Binding-site contacts:
Ligand atom C21 contacts residue GLU166 of chain 2.A at 3.6 Å.
Ligand atom C07 contacts residue HIS41 of chain 2.A at 3.7 Å.
Ligand atom O01 contacts residue ASN142 of chain 2.A at 3.4 Å.
Ligand atom C15 contacts residue HIS164 of chain 2.A at 3.0 Å.
Ligand atom O33 contacts residue MET165 of chain 2.A at 3.3 Å.
Ligand atom C29 contacts residue ARG188 of chain 2.A at 3.4 Å.
Ligand atom C21 contacts residue ASN142 of chain 2.A at 3.7 Å.
Ligand atom C20 contacts residue PHE140 of chain 2.A at 3.4 Å (hydrophobic).
Ligand atom C21 contacts residue LEU141 of chain 2.A at 3.4 Å (hydrophobic).
Ligand atom C30 contacts residue GLN189 of chain 2.A at 3.5 Å.
Ligand atom C12 contacts residue TYR54 of chain 2.A at 3.1 Å (hydrophobic).
Ligand atom C04 contacts residue CYS145 of chain 2.A at 3.6 Å (hydrophobic).
Ligand atom C14 contacts residue HIS164 of chain 2.A at 3.3 Å.
Ligand atom CL35 contacts residue GLY143 of chain 2.A at 3.2 Å.
Ligand atom C12 contacts residue HIS41 of chain 2.A at 3.3 Å.
Ligand atom C10 contacts residue CYS44 of chain 2.A at 3.5 Å (hydrophobic).
Ligand atom O33 contacts residue GLU166 of chain 2.A at 3.1 Å (salt-bridge).
Ligand atom C11 contacts residue TYR54 of chain 2.A at 3.2 Å (hydrophobic).
Ligand atom C10 contacts residue MET49 of chain 2.A at 3.3 Å (hydrophobic).
Ligand atom N03 contacts residue CYS145 of chain 2.A at 3.5 Å (h-bond).
Ligand atom C20 contacts residue GLU166 of chain 2.A at 3.6 Å.
Ligand atom O01 contacts residue CYS145 of chain 2.A at 3.3 Å (h-bond).
Ligand atom C02 contacts residue CYS145 of chain 2.A at 2.6 Å (hydrophobic).
Ligand atom C08 contacts residue HIS41 of chain 2.A at 3.7 Å.
Ligand atom N19 contacts residue SER144 of chain 2.A at 3.6 Å (h-bond).
Ligand atom C29 contacts residue MET165 of chain 2.A at 3.4 Å (hydrophobic).
Ligand atom C15 contacts residue CYS145 of chain 2.A at 3.5 Å (hydrophobic).
Ligand atom O01 contacts residue GLY143 of chain 2.A at 3.1 Å (h-bond).
Ligand atom CL35 contacts residue CYS145 of chain 2.A at 2.9 Å.
Ligand atom C34 contacts residue CYS145 of chain 2.A at 1.8 Å (hydrophobic).
Ligand atom C20 contacts residue LEU141 of chain 2.A at 3.5 Å (hydrophobic).
Ligand atom C09 contacts residue MET49 of chain 2.A at 3.7 Å (hydrophobic).
Ligand atom C28 contacts residue MET165 of chain 2.A at 3.5 Å (hydrophobic).
Ligand atom C12 contacts residue ASP187 of chain 2.A at 3.3 Å.
Ligand atom C14 contacts residue HIS41 of chain 2.A at 3.4 Å.
Ligand atom C25 contacts residue GLU166 of chain 2.A at 3.5 Å.
Ligand atom N19 contacts residue HIS163 of chain 2.A at 3.0 Å (h-bond).
Ligand atom O01 contacts residue LEU141 of chain 2.A at 3.6 Å.
Ligand atom C21 contacts residue PHE140 of chain 2.A at 3.7 Å (hydrophobic).
Ligand atom C13 contacts residue HIS41 of chain 2.A at 3.3 Å.

The small molecule below binds the protein below.
Small molecule (SMILES): C[C@H](NC(=O)[C@@H](c1cccnc1)N(C(=O)CCl)c1ccc(-c2ccccc2)cc1)c1ccccc1

Sequence of chain 1.A:
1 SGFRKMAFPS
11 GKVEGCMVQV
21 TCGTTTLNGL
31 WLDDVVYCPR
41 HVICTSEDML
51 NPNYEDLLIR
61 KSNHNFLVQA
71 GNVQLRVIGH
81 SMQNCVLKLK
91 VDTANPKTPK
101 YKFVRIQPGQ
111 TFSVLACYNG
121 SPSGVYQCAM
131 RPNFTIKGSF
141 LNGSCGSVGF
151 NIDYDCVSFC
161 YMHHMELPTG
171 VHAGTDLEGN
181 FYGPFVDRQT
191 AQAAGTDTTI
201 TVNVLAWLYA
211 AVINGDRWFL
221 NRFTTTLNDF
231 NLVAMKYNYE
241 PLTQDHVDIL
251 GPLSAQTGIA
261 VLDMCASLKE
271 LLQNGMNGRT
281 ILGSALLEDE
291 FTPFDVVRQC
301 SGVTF

Sequence of chain 2.A:
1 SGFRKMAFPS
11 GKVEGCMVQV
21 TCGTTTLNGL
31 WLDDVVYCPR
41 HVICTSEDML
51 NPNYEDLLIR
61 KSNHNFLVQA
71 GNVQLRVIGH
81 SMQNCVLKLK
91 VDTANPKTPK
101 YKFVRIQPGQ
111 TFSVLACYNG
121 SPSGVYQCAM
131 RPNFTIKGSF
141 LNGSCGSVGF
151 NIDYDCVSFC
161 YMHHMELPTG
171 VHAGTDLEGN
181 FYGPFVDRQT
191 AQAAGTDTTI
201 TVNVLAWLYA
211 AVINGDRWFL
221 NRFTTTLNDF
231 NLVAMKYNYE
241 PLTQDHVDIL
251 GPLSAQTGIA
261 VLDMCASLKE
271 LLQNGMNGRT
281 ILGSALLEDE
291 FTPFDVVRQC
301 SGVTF